Sequence of chain 4.A:
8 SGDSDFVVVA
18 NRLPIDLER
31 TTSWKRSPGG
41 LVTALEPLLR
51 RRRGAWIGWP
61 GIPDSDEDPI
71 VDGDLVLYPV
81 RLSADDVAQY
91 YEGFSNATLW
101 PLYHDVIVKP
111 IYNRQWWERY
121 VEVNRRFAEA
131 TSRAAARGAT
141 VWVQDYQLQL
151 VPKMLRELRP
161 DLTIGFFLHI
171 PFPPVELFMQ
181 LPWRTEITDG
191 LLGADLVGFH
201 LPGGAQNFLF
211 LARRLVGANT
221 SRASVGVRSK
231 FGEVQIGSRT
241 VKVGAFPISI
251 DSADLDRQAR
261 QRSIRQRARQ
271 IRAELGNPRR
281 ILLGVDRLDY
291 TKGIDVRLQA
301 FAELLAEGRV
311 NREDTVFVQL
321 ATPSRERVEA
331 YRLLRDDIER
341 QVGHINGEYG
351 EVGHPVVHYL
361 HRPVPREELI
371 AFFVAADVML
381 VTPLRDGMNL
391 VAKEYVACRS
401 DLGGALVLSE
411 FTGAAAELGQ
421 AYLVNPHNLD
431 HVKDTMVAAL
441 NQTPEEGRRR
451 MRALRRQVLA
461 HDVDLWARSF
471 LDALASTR

Binding-site contacts:
Ligand atom C6 contacts residue PRO38 of chain 4.A at 3.6 Å (hydrophobic).
Ligand atom P contacts residue ARG325 of chain 4.A at 3.8 Å.
Ligand atom O1 contacts residue ADP1 of chain 4.B at 2.5 Å (h-bond).
Ligand atom O1P contacts residue ARG19 of chain 4.A at 2.9 Å (salt-bridge).
Ligand atom O2 contacts residue ASP145 of chain 4.A at 2.6 Å (salt-bridge).
Ligand atom C5 contacts residue GLY39 of chain 4.A at 3.7 Å.
Ligand atom C6 contacts residue ARG287 of chain 4.A at 4.1 Å.
Ligand atom P contacts residue ARG19 of chain 4.A at 3.8 Å.
Ligand atom O5 contacts residue ARG325 of chain 4.A at 3.1 Å (salt-bridge).
Ligand atom P contacts residue TYR91 of chain 4.A at 3.5 Å.
Ligand atom O1P contacts residue TYR91 of chain 4.A at 4.1 Å.
Ligand atom C3 contacts residue LEU41 of chain 4.A at 4.0 Å (hydrophobic).
Ligand atom O3P contacts residue ARG19 of chain 4.A at 2.8 Å (salt-bridge).
Ligand atom O4 contacts residue ARG19 of chain 4.A at 3.5 Å.
Ligand atom O2P contacts residue TYR91 of chain 4.A at 2.5 Å (h-bond).
Ligand atom O1 contacts residue GLY40 of chain 4.A at 3.7 Å.
Ligand atom O6 contacts residue ARG325 of chain 4.A at 2.9 Å (salt-bridge).
Ligand atom O5 contacts residue ARG287 of chain 4.A at 3.7 Å.
Ligand atom O3 contacts residue LEU41 of chain 4.A at 3.9 Å.
Ligand atom O2 contacts residue ILE170 of chain 4.A at 3.6 Å.
Ligand atom O5 contacts residue ADP1 of chain 4.B at 3.8 Å.
Ligand atom C3 contacts residue ASP145 of chain 4.A at 3.4 Å.
Ligand atom O2 contacts residue HIS169 of chain 4.A at 3.9 Å.
Ligand atom C6 contacts residue ARG325 of chain 4.A at 3.9 Å.
Ligand atom O3P contacts residue TYR91 of chain 4.A at 3.5 Å (h-bond).
Ligand atom O2 contacts residue TYR146 of chain 4.A at 3.9 Å.
Ligand atom O2P contacts residue ARG325 of chain 4.A at 3.0 Å (salt-bridge).
Ligand atom O3P contacts residue PRO38 of chain 4.A at 3.2 Å.
Ligand atom C1 contacts residue ADP1 of chain 4.B at 3.4 Å.
Ligand atom O3 contacts residue ASP145 of chain 4.A at 2.7 Å (salt-bridge).
Ligand atom C4 contacts residue ARG325 of chain 4.A at 4.0 Å.
Ligand atom C2 contacts residue TYR146 of chain 4.A at 3.9 Å (hydrophobic).
Ligand atom O3 contacts residue TYR146 of chain 4.A at 3.9 Å.
Ligand atom C5 contacts residue ARG325 of chain 4.A at 3.8 Å.
Ligand atom C1 contacts residue ARG325 of chain 4.A at 3.9 Å.
Ligand atom O3 contacts residue GLN147 of chain 4.A at 3.0 Å (h-bond).
Ligand atom C6 contacts residue GLY39 of chain 4.A at 3.7 Å.
Ligand atom O1 contacts residue LEU41 of chain 4.A at 3.9 Å.
Ligand atom C2 contacts residue ASP145 of chain 4.A at 3.4 Å.
Ligand atom C2 contacts residue ARG325 of chain 4.A at 4.0 Å.

The protein below binds the small molecule below.
Small molecule (SMILES): O=P(O)(O)OC[C@H]1O[C@H](O)[C@H](O)[C@@H](O)[C@@H]1O